A small-molecule ligand and the protein it binds are described below.
Small molecule (SMILES): CC(=O)N[C@@H]1[C@@H](O)[C@H](O)[C@@H](CO)O[C@H]1O

Sequence of chain 2.A:
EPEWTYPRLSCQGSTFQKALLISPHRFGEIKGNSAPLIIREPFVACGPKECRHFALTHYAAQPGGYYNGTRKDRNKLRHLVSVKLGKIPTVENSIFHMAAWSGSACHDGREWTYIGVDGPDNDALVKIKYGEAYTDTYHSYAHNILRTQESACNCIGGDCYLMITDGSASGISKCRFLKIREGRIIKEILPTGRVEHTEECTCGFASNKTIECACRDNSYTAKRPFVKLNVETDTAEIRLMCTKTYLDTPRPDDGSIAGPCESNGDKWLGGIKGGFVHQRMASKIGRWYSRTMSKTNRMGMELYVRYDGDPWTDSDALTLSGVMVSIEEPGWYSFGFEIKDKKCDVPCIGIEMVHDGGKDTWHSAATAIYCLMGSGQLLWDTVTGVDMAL

Binding-site contacts:
Ligand atom C1 contacts residue ASN208 of chain 2.A at 1.4 Å.
Ligand atom N2 contacts residue ARG8 of chain 2.A at 4.2 Å.
Ligand atom C8 contacts residue PRO7 of chain 2.A at 3.8 Å (hydrophobic).
Ligand atom C3 contacts residue ASN208 of chain 2.A at 3.7 Å.
Ligand atom C7 contacts residue ASN208 of chain 2.A at 3.5 Å.
Ligand atom C5 contacts residue TYR6 of chain 2.A at 4.1 Å (hydrophobic).
Ligand atom C3 contacts residue PRO7 of chain 2.A at 3.6 Å (hydrophobic).
Ligand atom O5 contacts residue ASN208 of chain 2.A at 2.3 Å (h-bond).
Ligand atom C1 contacts residue TYR6 of chain 2.A at 4.1 Å (hydrophobic).
Ligand atom O5 contacts residue TYR6 of chain 2.A at 3.9 Å.
Ligand atom C7 contacts residue PRO7 of chain 2.A at 3.6 Å (hydrophobic).
Ligand atom O7 contacts residue ASN208 of chain 2.A at 3.9 Å.
Ligand atom N2 contacts residue ASN208 of chain 2.A at 2.8 Å (h-bond).
Ligand atom C8 contacts residue LEU9 of chain 2.A at 4.4 Å (hydrophobic).
Ligand atom C2 contacts residue ASN208 of chain 2.A at 2.4 Å.
Ligand atom C8 contacts residue ARG8 of chain 2.A at 4.0 Å.
Ligand atom N2 contacts residue PRO7 of chain 2.A at 2.7 Å (h-bond).
Ligand atom O3 contacts residue ARG8 of chain 2.A at 4.4 Å.
Ligand atom C8 contacts residue ARG280 of chain 2.A at 4.2 Å.
Ligand atom O6 contacts residue TYR6 of chain 2.A at 4.1 Å.
Ligand atom C2 contacts residue PRO7 of chain 2.A at 3.5 Å (hydrophobic).
Ligand atom C5 contacts residue ASN208 of chain 2.A at 3.7 Å.
Ligand atom O3 contacts residue PRO7 of chain 2.A at 4.1 Å.
Ligand atom C1 contacts residue PRO7 of chain 2.A at 3.8 Å (hydrophobic).
Ligand atom C4 contacts residue ASN208 of chain 2.A at 4.2 Å.